Binding-site contacts:
Ligand atom O3 contacts residue NAG1 of chain 1.IB at 3.4 Å (h-bond).
Ligand atom N2 contacts residue NAG1 of chain 1.IB at 4.3 Å.

This protein binds this small molecule.
Small molecule (SMILES): CC(=O)N[C@@H]1[C@@H](O)[C@H](O)[C@@H](CO)O[C@H]1O